Sequence of chain 15.C:
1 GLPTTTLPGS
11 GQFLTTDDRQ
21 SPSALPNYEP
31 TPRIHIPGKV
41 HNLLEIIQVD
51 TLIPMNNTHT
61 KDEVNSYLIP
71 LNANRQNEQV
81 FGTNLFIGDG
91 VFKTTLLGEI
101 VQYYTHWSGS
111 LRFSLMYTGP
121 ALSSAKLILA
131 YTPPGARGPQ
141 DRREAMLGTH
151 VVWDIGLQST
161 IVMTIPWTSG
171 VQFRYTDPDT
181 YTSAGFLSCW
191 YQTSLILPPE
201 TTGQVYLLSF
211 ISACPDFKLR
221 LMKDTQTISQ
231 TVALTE

Sequence of chain 14.A:
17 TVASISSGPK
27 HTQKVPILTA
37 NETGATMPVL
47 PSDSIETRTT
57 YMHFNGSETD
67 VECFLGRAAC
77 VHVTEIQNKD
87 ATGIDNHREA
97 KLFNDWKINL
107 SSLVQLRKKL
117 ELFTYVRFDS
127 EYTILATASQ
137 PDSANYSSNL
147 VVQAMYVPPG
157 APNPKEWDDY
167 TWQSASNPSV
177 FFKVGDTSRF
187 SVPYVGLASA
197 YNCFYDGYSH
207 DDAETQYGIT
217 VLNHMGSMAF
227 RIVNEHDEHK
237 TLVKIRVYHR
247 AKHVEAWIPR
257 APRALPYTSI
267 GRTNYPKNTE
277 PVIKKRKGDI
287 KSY

Sequence of chain 14.C:
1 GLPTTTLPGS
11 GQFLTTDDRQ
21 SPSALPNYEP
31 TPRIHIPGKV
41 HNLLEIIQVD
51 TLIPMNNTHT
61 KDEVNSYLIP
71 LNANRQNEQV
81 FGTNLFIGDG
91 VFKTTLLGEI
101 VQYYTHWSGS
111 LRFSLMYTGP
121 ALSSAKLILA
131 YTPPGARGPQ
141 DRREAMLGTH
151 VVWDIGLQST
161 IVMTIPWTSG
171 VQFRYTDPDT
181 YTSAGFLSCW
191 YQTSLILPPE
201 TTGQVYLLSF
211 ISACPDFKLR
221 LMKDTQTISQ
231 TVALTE

A small-molecule ligand and the protein it binds are described below.
Small molecule (SMILES): Cc1cc(CCCOc2c(C)cc(-c3noc(C(F)(F)F)n3)cc2C)on1

Binding-site contacts:
Ligand atom F3 contacts residue PRO174 of chain 14.A at 3.1 Å.
Ligand atom N1A contacts residue PHE186 of chain 14.A at 3.5 Å.
Ligand atom C3A contacts residue PHE186 of chain 14.A at 3.1 Å (hydrophobic).
Ligand atom F3 contacts residue SER175 of chain 14.A at 2.8 Å.
Ligand atom CM2 contacts residue TYR128 of chain 14.A at 3.4 Å (hydrophobic).
Ligand atom C6B contacts residue TYR152 of chain 14.A at 3.6 Å (hydrophobic).
Ligand atom CM6 contacts residue TYR152 of chain 14.A at 3.4 Å (hydrophobic).
Ligand atom C3C contacts residue TYR128 of chain 14.A at 3.1 Å (hydrophobic).
Ligand atom C5B contacts residue TYR152 of chain 14.A at 3.4 Å (hydrophobic).
Ligand atom N1A contacts residue ALA24 of chain 14.C at 3.3 Å.
Ligand atom CM6 contacts residue VAL191 of chain 14.A at 3.7 Å (hydrophobic).
Ligand atom F3 contacts residue ALA150 of chain 14.A at 3.0 Å.
Ligand atom O1A contacts residue ALA24 of chain 14.C at 3.4 Å.
Ligand atom C3B contacts residue MET224 of chain 14.A at 3.6 Å (hydrophobic).
Ligand atom CM4 contacts residue ALA150 of chain 14.A at 3.7 Å (hydrophobic).
Ligand atom CM3 contacts residue ASN219 of chain 14.A at 3.5 Å.
Ligand atom O1A contacts residue PRO174 of chain 14.A at 3.4 Å.
Ligand atom C1C contacts residue TYR197 of chain 14.A at 3.7 Å (hydrophobic).
Ligand atom C2A contacts residue TYR152 of chain 14.A at 3.5 Å (hydrophobic).
Ligand atom C4 contacts residue LEU106 of chain 14.A at 3.3 Å (hydrophobic).
Ligand atom C3 contacts residue LEU106 of chain 14.A at 3.4 Å (hydrophobic).
Ligand atom C2A contacts residue PHE186 of chain 14.A at 3.3 Å (hydrophobic).
Ligand atom O1 contacts residue MET221 of chain 14.A at 3.7 Å.
Ligand atom C4B contacts residue TYR152 of chain 14.A at 3.6 Å (hydrophobic).
Ligand atom C1C contacts residue TYR128 of chain 14.A at 3.3 Å (hydrophobic).
Ligand atom F2 contacts residue PHE186 of chain 14.A at 3.1 Å.
Ligand atom F1 contacts residue MET224 of chain 14.A at 3.7 Å.
Ligand atom F3 contacts residue VAL176 of chain 14.A at 3.6 Å.
Ligand atom F1 contacts residue PHE186 of chain 14.A at 3.3 Å.
Ligand atom N3A contacts residue TYR152 of chain 14.A at 3.5 Å.
Ligand atom C4 contacts residue TYR197 of chain 14.A at 3.7 Å (hydrophobic).
Ligand atom CM4 contacts residue PHE186 of chain 14.A at 3.5 Å (hydrophobic).
Ligand atom F2 contacts residue VAL176 of chain 14.A at 2.7 Å.
Ligand atom CM4 contacts residue VAL176 of chain 14.A at 3.7 Å (hydrophobic).
Ligand atom N1A contacts residue PRO174 of chain 14.A at 3.5 Å.
Ligand atom N3A contacts residue PHE186 of chain 14.A at 3.1 Å.
Ligand atom O1A contacts residue PHE186 of chain 14.A at 3.4 Å.
Ligand atom C2C contacts residue TYR128 of chain 14.A at 3.2 Å (hydrophobic).
Ligand atom CM2 contacts residue MET224 of chain 14.A at 3.5 Å (hydrophobic).
Ligand atom F3 contacts residue TYR152 of chain 14.A at 3.6 Å.